A protein and the small-molecule ligand that binds it are described below.
Small molecule (SMILES): Nc1ccn([C@H]2C[C@H](O)[C@@H](CO[P](=O)(O)O[P](=O)(O)OP(=O)(O)O)O2)c(=O)n1

Binding-site contacts:
Ligand atom O2G contacts residue SER31 of chain 1.A at 3.2 Å (h-bond).
Ligand atom O2 contacts residue PHE80 of chain 1.A at 3.2 Å.
Ligand atom N4 contacts residue ALA110 of chain 1.A at 3.6 Å.
Ligand atom O3B contacts residue GLU104 of chain 1.A at 3.6 Å (salt-bridge).
Ligand atom O3' contacts residue GLU172 of chain 1.A at 2.8 Å (salt-bridge).
Ligand atom O1A contacts residue ARG105 of chain 1.A at 2.9 Å (salt-bridge).
Ligand atom O3B contacts residue LYS33 of chain 1.A at 2.9 Å (salt-bridge).
Ligand atom O2B contacts residue ARG169 of chain 1.A at 2.9 Å (salt-bridge).
Ligand atom O1B contacts residue ARG169 of chain 1.A at 3.3 Å (salt-bridge).
Ligand atom N3 contacts residue PHE80 of chain 1.A at 3.5 Å.
Ligand atom O1G contacts residue THR34 of chain 1.A at 3.1 Å (h-bond).
Ligand atom O3' contacts residue TYR70 of chain 1.A at 2.9 Å (h-bond).
Ligand atom C4 contacts residue PHE114 of chain 1.A at 3.5 Å (hydrophobic).
Ligand atom O2A contacts residue LYS33 of chain 1.A at 2.8 Å (salt-bridge).
Ligand atom O3G contacts residue GLY30 of chain 1.A at 3.3 Å.
Ligand atom C6 contacts residue TRP57 of chain 1.A at 3.3 Å (hydrophobic).
Ligand atom N4 contacts residue VAL84 of chain 1.A at 3.5 Å.
Ligand atom C5 contacts residue TRP57 of chain 1.A at 3.5 Å (hydrophobic).
Ligand atom O4' contacts residue LEU66 of chain 1.A at 3.4 Å.
Ligand atom O1G contacts residue LYS33 of chain 1.A at 3.3 Å (salt-bridge).
Ligand atom O2G contacts residue LYS33 of chain 1.A at 2.8 Å (salt-bridge).
Ligand atom O1B contacts residue ILE29 of chain 1.A at 3.4 Å.
Ligand atom O1B contacts residue GLY30 of chain 1.A at 3.6 Å (h-bond).
Ligand atom N4 contacts residue GLN81 of chain 1.A at 3.0 Å (h-bond).
Ligand atom PG contacts residue LYS33 of chain 1.A at 3.5 Å.
Ligand atom O1B contacts residue ARG167 of chain 1.A at 3.0 Å (salt-bridge).
Ligand atom N3 contacts residue PHE114 of chain 1.A at 3.4 Å.
Ligand atom C2' contacts residue ILE29 of chain 1.A at 3.5 Å (hydrophobic).
Ligand atom O2G contacts residue GLY32 of chain 1.A at 2.9 Å (h-bond).
Ligand atom O1G contacts residue GLU104 of chain 1.A at 3.5 Å (salt-bridge).
Ligand atom O2A contacts residue ARG105 of chain 1.A at 2.7 Å (salt-bridge).
Ligand atom N4 contacts residue PHE114 of chain 1.A at 3.6 Å.
Ligand atom C2 contacts residue PHE80 of chain 1.A at 3.4 Å (hydrophobic).
Ligand atom O2 contacts residue MET69 of chain 1.A at 3.5 Å.
Ligand atom N3 contacts residue GLN81 of chain 1.A at 2.9 Å (h-bond).
Ligand atom O3G contacts residue ARG167 of chain 1.A at 2.5 Å (salt-bridge).
Ligand atom C3' contacts residue GLU172 of chain 1.A at 3.2 Å.
Ligand atom O2A contacts residue ILE29 of chain 1.A at 3.4 Å.
Ligand atom C2 contacts residue PHE114 of chain 1.A at 3.4 Å (hydrophobic).
Ligand atom PA contacts residue ARG105 of chain 1.A at 3.6 Å.

Sequence of chain 1.A:
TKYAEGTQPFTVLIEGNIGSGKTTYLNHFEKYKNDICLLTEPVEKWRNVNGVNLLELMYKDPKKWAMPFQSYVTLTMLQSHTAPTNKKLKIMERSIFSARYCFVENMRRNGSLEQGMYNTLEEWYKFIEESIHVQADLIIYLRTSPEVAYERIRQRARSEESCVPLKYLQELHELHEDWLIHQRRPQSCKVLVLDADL